Binding-site contacts:
Ligand atom CAH contacts residue ARG74 of chain 1.B at 3.5 Å.
Ligand atom CAH contacts residue HIS105 of chain 1.B at 3.2 Å.
Ligand atom CAK contacts residue LEU86 of chain 1.B at 4.0 Å (hydrophobic).
Ligand atom CAB contacts residue PHE113 of chain 1.A at 3.5 Å (hydrophobic).
Ligand atom SAE contacts residue PHE126 of chain 1.B at 3.7 Å.
Ligand atom SAL contacts residue LEU71 of chain 1.B at 4.1 Å.
Ligand atom CAM contacts residue ARG74 of chain 1.B at 4.0 Å.
Ligand atom CAP contacts residue LEU85 of chain 1.B at 3.7 Å (hydrophobic).
Ligand atom CAI contacts residue PRO77 of chain 1.B at 3.8 Å (hydrophobic).
Ligand atom CAA contacts residue PHE126 of chain 1.B at 3.3 Å (hydrophobic).
Ligand atom OAC contacts residue LEU82 of chain 1.B at 3.3 Å.
Ligand atom CAA contacts residue LEU86 of chain 1.B at 3.9 Å (hydrophobic).
Ligand atom CAK contacts residue LEU85 of chain 1.B at 3.7 Å (hydrophobic).
Ligand atom CAG contacts residue TRP107 of chain 1.B at 4.0 Å (hydrophobic).
Ligand atom OAD contacts residue ASN75 of chain 1.B at 3.3 Å.
Ligand atom OAD contacts residue ASN76 of chain 1.B at 3.9 Å.
Ligand atom CAO contacts residue LEU85 of chain 1.B at 3.9 Å (hydrophobic).
Ligand atom NAS contacts residue LEU110 of chain 1.B at 4.1 Å.
Ligand atom CAF contacts residue LEU110 of chain 1.B at 4.1 Å (hydrophobic).
Ligand atom CAQ contacts residue LEU71 of chain 1.B at 4.1 Å (hydrophobic).
Ligand atom OAD contacts residue ARG74 of chain 1.B at 3.5 Å (salt-bridge).
Ligand atom CAA contacts residue LEU89 of chain 1.B at 3.7 Å (hydrophobic).
Ligand atom CAK contacts residue LEU89 of chain 1.B at 4.0 Å (hydrophobic).
Ligand atom OAC contacts residue PHE113 of chain 1.A at 3.0 Å.
Ligand atom SAL contacts residue LEU110 of chain 1.B at 3.6 Å.
Ligand atom CAR contacts residue PHE126 of chain 1.B at 3.5 Å (hydrophobic).
Ligand atom CAG contacts residue PRO77 of chain 1.B at 3.5 Å (hydrophobic).
Ligand atom CAP contacts residue LEU110 of chain 1.B at 3.9 Å (hydrophobic).
Ligand atom CAA contacts residue PHE116 of chain 1.A at 3.9 Å (hydrophobic).
Ligand atom CAM contacts residue PRO77 of chain 1.B at 3.5 Å (hydrophobic).
Ligand atom CAO contacts residue PHE113 of chain 1.A at 4.0 Å (hydrophobic).
Ligand atom CAI contacts residue TRP107 of chain 1.B at 3.8 Å (hydrophobic).
Ligand atom CAB contacts residue LEU110 of chain 1.B at 3.9 Å (hydrophobic).
Ligand atom CAO contacts residue LEU110 of chain 1.B at 3.9 Å (hydrophobic).
Ligand atom OAD contacts residue PRO77 of chain 1.B at 3.6 Å.
Ligand atom CAQ contacts residue LEU110 of chain 1.B at 3.6 Å (hydrophobic).
Ligand atom CAJ contacts residue HIS105 of chain 1.B at 3.7 Å.
Ligand atom CAF contacts residue PHE113 of chain 1.A at 4.1 Å (hydrophobic).
Ligand atom CAO contacts residue LEU82 of chain 1.B at 4.0 Å (hydrophobic).
Ligand atom NAS contacts residue LEU85 of chain 1.B at 3.5 Å.

The protein below binds the small molecule below.
Small molecule (SMILES): CC(C)CN1C(=O)/C(=C/c2ccc(O)cc2)SC1=S

Sequence of chain 1.B:
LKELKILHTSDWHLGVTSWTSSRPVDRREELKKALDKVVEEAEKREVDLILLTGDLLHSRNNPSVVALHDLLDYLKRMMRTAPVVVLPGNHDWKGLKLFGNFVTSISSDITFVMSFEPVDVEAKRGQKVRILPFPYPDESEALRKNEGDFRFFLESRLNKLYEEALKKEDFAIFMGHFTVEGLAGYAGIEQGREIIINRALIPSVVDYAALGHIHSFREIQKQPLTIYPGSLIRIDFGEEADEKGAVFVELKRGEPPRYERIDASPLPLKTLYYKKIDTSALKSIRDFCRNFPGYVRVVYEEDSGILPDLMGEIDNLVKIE

Sequence of chain 1.A:
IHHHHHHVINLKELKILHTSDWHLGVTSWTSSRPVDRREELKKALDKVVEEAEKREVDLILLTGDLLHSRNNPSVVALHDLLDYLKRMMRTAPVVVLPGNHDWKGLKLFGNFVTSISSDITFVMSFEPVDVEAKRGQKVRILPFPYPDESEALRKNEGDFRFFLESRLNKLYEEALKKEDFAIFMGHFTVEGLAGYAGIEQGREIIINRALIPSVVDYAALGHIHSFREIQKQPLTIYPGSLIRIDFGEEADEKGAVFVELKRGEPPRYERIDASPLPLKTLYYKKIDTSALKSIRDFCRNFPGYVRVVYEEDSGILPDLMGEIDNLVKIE